A protein and the small-molecule ligand that binds it are described below.
Small molecule (SMILES): COC(=O)c1cccc(C(=O)Nc2ncnc3nc[nH]c23)c1

Binding-site contacts:
Ligand atom N14 contacts residue LEU42 of chain 1.A at 3.8 Å.
Ligand atom N12 contacts residue LEU42 of chain 1.A at 3.8 Å.
Ligand atom N12 contacts residue VAL96 of chain 1.A at 3.8 Å.
Ligand atom C17 contacts residue VAL37 of chain 1.A at 3.6 Å (hydrophobic).
Ligand atom C15 contacts residue ILE44 of chain 1.A at 4.0 Å (hydrophobic).
Ligand atom C19 contacts residue PRO32 of chain 1.A at 3.4 Å (hydrophobic).
Ligand atom N14 contacts residue VAL96 of chain 1.A at 4.0 Å.
Ligand atom O02 contacts residue LEU31 of chain 1.A at 3.9 Å.
Ligand atom N18 contacts residue ASN90 of chain 1.A at 4.0 Å.
Ligand atom N20 contacts residue VAL96 of chain 1.A at 3.9 Å.
Ligand atom C09 contacts residue PRO32 of chain 1.A at 3.6 Å (hydrophobic).
Ligand atom C22 contacts residue PRO32 of chain 1.A at 3.7 Å (hydrophobic).
Ligand atom C19 contacts residue VAL96 of chain 1.A at 4.0 Å (hydrophobic).
Ligand atom O11 contacts residue LEU42 of chain 1.A at 3.8 Å.
Ligand atom N16 contacts residue ASN90 of chain 1.A at 3.1 Å (h-bond).
Ligand atom C03 contacts residue LEU31 of chain 1.A at 3.9 Å (hydrophobic).
Ligand atom C19 contacts residue PHE33 of chain 1.A at 3.9 Å (hydrophobic).
Ligand atom C13 contacts residue VAL96 of chain 1.A at 3.8 Å (hydrophobic).
Ligand atom N20 contacts residue VAL37 of chain 1.A at 3.7 Å.
Ligand atom N14 contacts residue ASN90 of chain 1.A at 4.0 Å.
Ligand atom C19 contacts residue VAL37 of chain 1.A at 3.4 Å (hydrophobic).
Ligand atom C15 contacts residue ASN90 of chain 1.A at 3.2 Å.
Ligand atom C05 contacts residue LEU31 of chain 1.A at 4.0 Å (hydrophobic).
Ligand atom C08 contacts residue PRO32 of chain 1.A at 3.8 Å (hydrophobic).
Ligand atom C10 contacts residue PRO32 of chain 1.A at 3.7 Å (hydrophobic).
Ligand atom C22 contacts residue LEU31 of chain 1.A at 4.1 Å (hydrophobic).
Ligand atom C21 contacts residue VAL37 of chain 1.A at 3.8 Å (hydrophobic).
Ligand atom N16 contacts residue TYR47 of chain 1.A at 4.1 Å.
Ligand atom C13 contacts residue LEU42 of chain 1.A at 3.8 Å (hydrophobic).
Ligand atom C21 contacts residue PRO32 of chain 1.A at 4.1 Å (hydrophobic).
Ligand atom N20 contacts residue PRO32 of chain 1.A at 2.9 Å (h-bond).
Ligand atom C21 contacts residue VAL96 of chain 1.A at 3.7 Å (hydrophobic).
Ligand atom C01 contacts residue GLN35 of chain 1.A at 3.1 Å.
Ligand atom N18 contacts residue VAL96 of chain 1.A at 4.0 Å.
Ligand atom N18 contacts residue VAL37 of chain 1.A at 3.4 Å.
Ligand atom O11 contacts residue PRO32 of chain 1.A at 3.1 Å (h-bond).
Ligand atom C17 contacts residue ASN90 of chain 1.A at 3.7 Å.
Ligand atom C17 contacts residue VAL96 of chain 1.A at 3.7 Å (hydrophobic).
Ligand atom C10 contacts residue LEU42 of chain 1.A at 3.9 Å (hydrophobic).
Ligand atom N18 contacts residue ALA86 of chain 1.A at 4.0 Å.

Sequence of chain 1.A:
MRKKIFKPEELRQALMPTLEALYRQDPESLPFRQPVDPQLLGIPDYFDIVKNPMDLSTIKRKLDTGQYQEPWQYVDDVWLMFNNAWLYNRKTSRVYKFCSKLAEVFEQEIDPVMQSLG